Binding-site contacts:
Ligand atom CAC contacts residue LEU194 of chain 1.A at 4.0 Å (hydrophobic).
Ligand atom OAI contacts residue ZN1 of chain 1.B at 3.0 Å.
Ligand atom OAB contacts residue HIS91 of chain 1.A at 3.7 Å.
Ligand atom CAD contacts residue HIS91 of chain 1.A at 4.1 Å.
Ligand atom OAG contacts residue TRP205 of chain 1.A at 3.5 Å.
Ligand atom OAI contacts residue HIS93 of chain 1.A at 3.3 Å.
Ligand atom CAE contacts residue HIS93 of chain 1.A at 4.0 Å.
Ligand atom OAH contacts residue TRP205 of chain 1.A at 3.8 Å.
Ligand atom NAF contacts residue HIS91 of chain 1.A at 3.0 Å (h-bond).
Ligand atom CAE contacts residue THR196 of chain 1.A at 3.6 Å.
Ligand atom OAG contacts residue HIS91 of chain 1.A at 3.7 Å.
Ligand atom OAH contacts residue ZN1 of chain 1.B at 4.2 Å.
Ligand atom CAJ contacts residue GLN89 of chain 1.A at 4.0 Å.
Ligand atom SAA contacts residue THR195 of chain 1.A at 4.0 Å.
Ligand atom OAI contacts residue THR195 of chain 1.A at 3.6 Å.
Ligand atom OAG contacts residue VAL118 of chain 1.A at 3.9 Å.
Ligand atom CAJ contacts residue LEU194 of chain 1.A at 4.1 Å (hydrophobic).
Ligand atom CAE contacts residue THR195 of chain 1.A at 3.6 Å.
Ligand atom OAI contacts residue THR196 of chain 1.A at 3.2 Å.
Ligand atom SAA contacts residue ZN1 of chain 1.B at 3.2 Å.
Ligand atom OAB contacts residue VAL118 of chain 1.A at 3.6 Å.
Ligand atom CAE contacts residue ZN1 of chain 1.B at 2.9 Å.
Ligand atom OAB contacts residue LEU194 of chain 1.A at 4.0 Å.
Ligand atom OAI contacts residue HIS91 of chain 1.A at 3.4 Å (h-bond).
Ligand atom SAA contacts residue HIS116 of chain 1.A at 3.9 Å.
Ligand atom NAF contacts residue THR195 of chain 1.A at 3.2 Å (h-bond).
Ligand atom OAG contacts residue HIS116 of chain 1.A at 3.2 Å (h-bond).
Ligand atom OAH contacts residue THR195 of chain 1.A at 3.0 Å (h-bond).
Ligand atom SAA contacts residue HIS91 of chain 1.A at 3.8 Å.
Ligand atom CAE contacts residue HIS91 of chain 1.A at 3.3 Å.
Ligand atom OAB contacts residue ZN1 of chain 1.B at 4.3 Å.
Ligand atom NAF contacts residue ZN1 of chain 1.B at 2.0 Å.
Ligand atom NAF contacts residue HIS93 of chain 1.A at 3.6 Å.
Ligand atom OAH contacts residue LEU194 of chain 1.A at 3.3 Å.
Ligand atom OAH contacts residue SER193 of chain 1.A at 4.2 Å.
Ligand atom NAF contacts residue HIS116 of chain 1.A at 3.4 Å (h-bond).
Ligand atom CAD contacts residue THR196 of chain 1.A at 3.1 Å.
Ligand atom CAC contacts residue HIS91 of chain 1.A at 4.0 Å.
Ligand atom OAG contacts residue ZN1 of chain 1.B at 3.2 Å.
Ligand atom OAG contacts residue VAL139 of chain 1.A at 3.4 Å.

Sequence of chain 1.A:
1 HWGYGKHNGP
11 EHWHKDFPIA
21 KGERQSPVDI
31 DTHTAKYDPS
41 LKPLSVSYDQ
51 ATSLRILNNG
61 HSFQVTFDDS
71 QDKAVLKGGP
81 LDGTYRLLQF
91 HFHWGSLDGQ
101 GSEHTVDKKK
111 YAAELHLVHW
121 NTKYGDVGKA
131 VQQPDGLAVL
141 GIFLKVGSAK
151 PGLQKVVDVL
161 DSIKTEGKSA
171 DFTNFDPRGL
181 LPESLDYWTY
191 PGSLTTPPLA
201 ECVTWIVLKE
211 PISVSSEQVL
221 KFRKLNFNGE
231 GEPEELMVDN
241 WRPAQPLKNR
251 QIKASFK

This protein binds this small molecule.
Small molecule (SMILES): CC1=CC(=O)NS(=O)(=O)O1